Sequence of chain 1.N:
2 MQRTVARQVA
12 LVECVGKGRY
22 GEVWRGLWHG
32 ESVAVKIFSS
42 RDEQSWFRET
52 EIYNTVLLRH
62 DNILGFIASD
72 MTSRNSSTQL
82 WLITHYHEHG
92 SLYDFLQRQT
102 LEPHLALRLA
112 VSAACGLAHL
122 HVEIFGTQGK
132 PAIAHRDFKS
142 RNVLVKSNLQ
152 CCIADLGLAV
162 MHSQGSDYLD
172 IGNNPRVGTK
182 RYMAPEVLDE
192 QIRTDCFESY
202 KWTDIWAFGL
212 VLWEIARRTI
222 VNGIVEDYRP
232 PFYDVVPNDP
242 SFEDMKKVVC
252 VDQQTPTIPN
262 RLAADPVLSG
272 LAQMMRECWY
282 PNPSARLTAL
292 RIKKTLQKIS

Binding-site contacts:
Ligand atom CAG contacts residue ASP95 of chain 1.N at 3.7 Å.
Ligand atom CAD contacts residue THR85 of chain 1.N at 3.6 Å.
Ligand atom NAT contacts residue LEU145 of chain 1.N at 3.5 Å.
Ligand atom CAA contacts residue ARG142 of chain 1.N at 3.9 Å.
Ligand atom CAC contacts residue LEU65 of chain 1.N at 3.8 Å (hydrophobic).
Ligand atom CAE contacts residue ASP95 of chain 1.N at 3.7 Å.
Ligand atom CAM contacts residue HIS88 of chain 1.N at 3.4 Å.
Ligand atom CAI contacts residue ALA155 of chain 1.N at 3.8 Å (hydrophobic).
Ligand atom CAZ contacts residue LEU145 of chain 1.N at 3.7 Å (hydrophobic).
Ligand atom CAA contacts residue ALA155 of chain 1.N at 3.8 Å (hydrophobic).
Ligand atom NAT contacts residue ALA35 of chain 1.N at 3.9 Å.
Ligand atom CAH contacts residue GLY91 of chain 1.N at 3.8 Å.
Ligand atom CAV contacts residue GLY91 of chain 1.N at 3.4 Å.
Ligand atom CAA contacts residue ASN143 of chain 1.N at 3.3 Å.
Ligand atom CAG contacts residue VAL16 of chain 1.N at 3.5 Å (hydrophobic).
Ligand atom CAW contacts residue GLY91 of chain 1.N at 3.9 Å.
Ligand atom NAS contacts residue VAL24 of chain 1.N at 3.7 Å.
Ligand atom CAQ contacts residue GLU89 of chain 1.N at 3.3 Å.
Ligand atom CAD contacts residue LEU65 of chain 1.N at 3.7 Å (hydrophobic).
Ligand atom NAU contacts residue ARG99 of chain 1.N at 3.5 Å (salt-bridge).
Ligand atom CAL contacts residue LEU145 of chain 1.N at 3.5 Å (hydrophobic).
Ligand atom CAB contacts residue ARG142 of chain 1.N at 3.4 Å.
Ligand atom CAH contacts residue TYR87 of chain 1.N at 3.6 Å (hydrophobic).
Ligand atom CAJ contacts residue LEU145 of chain 1.N at 3.7 Å (hydrophobic).
Ligand atom CAL contacts residue HIS86 of chain 1.N at 3.7 Å.
Ligand atom CAE contacts residue VAL16 of chain 1.N at 3.6 Å (hydrophobic).
Ligand atom CAL contacts residue ALA35 of chain 1.N at 3.6 Å (hydrophobic).
Ligand atom CAO contacts residue ARG99 of chain 1.N at 3.9 Å.
Ligand atom NBE contacts residue LEU145 of chain 1.N at 3.3 Å.
Ligand atom CAM contacts residue LEU145 of chain 1.N at 3.7 Å (hydrophobic).
Ligand atom CAV contacts residue VAL16 of chain 1.N at 3.7 Å (hydrophobic).
Ligand atom NAR contacts residue LYS37 of chain 1.N at 3.8 Å.
Ligand atom CAF contacts residue GLY91 of chain 1.N at 3.5 Å.
Ligand atom CAF contacts residue TYR87 of chain 1.N at 3.6 Å (hydrophobic).
Ligand atom CBC contacts residue LEU145 of chain 1.N at 3.6 Å (hydrophobic).
Ligand atom NAT contacts residue HIS88 of chain 1.N at 3.6 Å (h-bond).
Ligand atom CAH contacts residue GLU89 of chain 1.N at 3.3 Å.
Ligand atom CAO contacts residue GLU89 of chain 1.N at 3.8 Å.
Ligand atom CAE contacts residue GLY91 of chain 1.N at 3.7 Å.
Ligand atom CAF contacts residue HIS88 of chain 1.N at 3.7 Å.

The protein below binds the small molecule below.
Small molecule (SMILES): c1ccc2c(-c3cnn4cc(-c5ccc(N6CCNCC6)cc5)cnc34)ccnc2c1